Binding-site contacts:
Ligand atom C8 contacts residue GLN1356 of chain 1.D at 3.9 Å.
Ligand atom N2 contacts residue GLN1356 of chain 1.D at 3.9 Å.
Ligand atom C contacts residue LYS1433 of chain 1.D at 3.7 Å.
Ligand atom CD contacts residue TRP1399 of chain 1.D at 3.8 Å (hydrophobic).
Ligand atom C7 contacts residue ASN1438 of chain 1.D at 3.4 Å.
Ligand atom C8 contacts residue PRO1428 of chain 1.D at 3.7 Å (hydrophobic).
Ligand atom OE1 contacts residue ALA1382 of chain 1.D at 3.1 Å (h-bond).
Ligand atom OE1 contacts residue THR1380 of chain 1.D at 3.9 Å.
Ligand atom C8 contacts residue ASN1426 of chain 1.D at 4.0 Å.
Ligand atom OE2 contacts residue GLU1381 of chain 1.D at 3.6 Å.
Ligand atom OXT contacts residue LYS1433 of chain 1.D at 3.1 Å (salt-bridge).
Ligand atom CD contacts residue ALA1382 of chain 1.D at 3.6 Å (hydrophobic).
Ligand atom CD contacts residue THR1383 of chain 1.D at 3.3 Å.
Ligand atom O7 contacts residue GLN1356 of chain 1.D at 3.2 Å.
Ligand atom O contacts residue THR1432 of chain 1.D at 3.6 Å.
Ligand atom CG contacts residue ILE1355 of chain 1.D at 3.4 Å (hydrophobic).
Ligand atom O contacts residue ASN1438 of chain 1.D at 3.0 Å (h-bond).
Ligand atom O7 contacts residue PRO1428 of chain 1.D at 3.9 Å.
Ligand atom C7 contacts residue ILE1355 of chain 1.D at 3.7 Å (hydrophobic).
Ligand atom C contacts residue ASN1438 of chain 1.D at 3.9 Å.
Ligand atom CA contacts residue ILE1355 of chain 1.D at 3.6 Å (hydrophobic).
Ligand atom C7 contacts residue GLN1356 of chain 1.D at 3.5 Å.
Ligand atom C8 contacts residue ASN1438 of chain 1.D at 3.4 Å.
Ligand atom O7 contacts residue LEU1427 of chain 1.D at 3.9 Å.
Ligand atom N2 contacts residue ILE1355 of chain 1.D at 3.6 Å.
Ligand atom OE2 contacts residue THR1383 of chain 1.D at 2.5 Å (h-bond).
Ligand atom CG contacts residue THR1383 of chain 1.D at 3.4 Å.
Ligand atom O7 contacts residue THR1432 of chain 1.D at 2.7 Å (h-bond).
Ligand atom CG contacts residue THR1380 of chain 1.D at 4.0 Å.
Ligand atom C8 contacts residue LEU1427 of chain 1.D at 3.5 Å (hydrophobic).
Ligand atom C7 contacts residue THR1432 of chain 1.D at 3.8 Å.
Ligand atom O contacts residue PHE1434 of chain 1.D at 3.0 Å (h-bond).
Ligand atom N2 contacts residue ASN1438 of chain 1.D at 3.4 Å (h-bond).
Ligand atom OE1 contacts residue TRP1399 of chain 1.D at 3.3 Å.
Ligand atom CB contacts residue TRP1399 of chain 1.D at 3.8 Å (hydrophobic).
Ligand atom CD contacts residue THR1380 of chain 1.D at 3.1 Å.
Ligand atom O contacts residue LYS1433 of chain 1.D at 3.5 Å (salt-bridge).
Ligand atom OXT contacts residue THR1432 of chain 1.D at 4.0 Å.
Ligand atom OE2 contacts residue ALA1382 of chain 1.D at 3.5 Å (h-bond).
Ligand atom OE2 contacts residue THR1380 of chain 1.D at 2.3 Å (h-bond).

Sequence of chain 1.D:
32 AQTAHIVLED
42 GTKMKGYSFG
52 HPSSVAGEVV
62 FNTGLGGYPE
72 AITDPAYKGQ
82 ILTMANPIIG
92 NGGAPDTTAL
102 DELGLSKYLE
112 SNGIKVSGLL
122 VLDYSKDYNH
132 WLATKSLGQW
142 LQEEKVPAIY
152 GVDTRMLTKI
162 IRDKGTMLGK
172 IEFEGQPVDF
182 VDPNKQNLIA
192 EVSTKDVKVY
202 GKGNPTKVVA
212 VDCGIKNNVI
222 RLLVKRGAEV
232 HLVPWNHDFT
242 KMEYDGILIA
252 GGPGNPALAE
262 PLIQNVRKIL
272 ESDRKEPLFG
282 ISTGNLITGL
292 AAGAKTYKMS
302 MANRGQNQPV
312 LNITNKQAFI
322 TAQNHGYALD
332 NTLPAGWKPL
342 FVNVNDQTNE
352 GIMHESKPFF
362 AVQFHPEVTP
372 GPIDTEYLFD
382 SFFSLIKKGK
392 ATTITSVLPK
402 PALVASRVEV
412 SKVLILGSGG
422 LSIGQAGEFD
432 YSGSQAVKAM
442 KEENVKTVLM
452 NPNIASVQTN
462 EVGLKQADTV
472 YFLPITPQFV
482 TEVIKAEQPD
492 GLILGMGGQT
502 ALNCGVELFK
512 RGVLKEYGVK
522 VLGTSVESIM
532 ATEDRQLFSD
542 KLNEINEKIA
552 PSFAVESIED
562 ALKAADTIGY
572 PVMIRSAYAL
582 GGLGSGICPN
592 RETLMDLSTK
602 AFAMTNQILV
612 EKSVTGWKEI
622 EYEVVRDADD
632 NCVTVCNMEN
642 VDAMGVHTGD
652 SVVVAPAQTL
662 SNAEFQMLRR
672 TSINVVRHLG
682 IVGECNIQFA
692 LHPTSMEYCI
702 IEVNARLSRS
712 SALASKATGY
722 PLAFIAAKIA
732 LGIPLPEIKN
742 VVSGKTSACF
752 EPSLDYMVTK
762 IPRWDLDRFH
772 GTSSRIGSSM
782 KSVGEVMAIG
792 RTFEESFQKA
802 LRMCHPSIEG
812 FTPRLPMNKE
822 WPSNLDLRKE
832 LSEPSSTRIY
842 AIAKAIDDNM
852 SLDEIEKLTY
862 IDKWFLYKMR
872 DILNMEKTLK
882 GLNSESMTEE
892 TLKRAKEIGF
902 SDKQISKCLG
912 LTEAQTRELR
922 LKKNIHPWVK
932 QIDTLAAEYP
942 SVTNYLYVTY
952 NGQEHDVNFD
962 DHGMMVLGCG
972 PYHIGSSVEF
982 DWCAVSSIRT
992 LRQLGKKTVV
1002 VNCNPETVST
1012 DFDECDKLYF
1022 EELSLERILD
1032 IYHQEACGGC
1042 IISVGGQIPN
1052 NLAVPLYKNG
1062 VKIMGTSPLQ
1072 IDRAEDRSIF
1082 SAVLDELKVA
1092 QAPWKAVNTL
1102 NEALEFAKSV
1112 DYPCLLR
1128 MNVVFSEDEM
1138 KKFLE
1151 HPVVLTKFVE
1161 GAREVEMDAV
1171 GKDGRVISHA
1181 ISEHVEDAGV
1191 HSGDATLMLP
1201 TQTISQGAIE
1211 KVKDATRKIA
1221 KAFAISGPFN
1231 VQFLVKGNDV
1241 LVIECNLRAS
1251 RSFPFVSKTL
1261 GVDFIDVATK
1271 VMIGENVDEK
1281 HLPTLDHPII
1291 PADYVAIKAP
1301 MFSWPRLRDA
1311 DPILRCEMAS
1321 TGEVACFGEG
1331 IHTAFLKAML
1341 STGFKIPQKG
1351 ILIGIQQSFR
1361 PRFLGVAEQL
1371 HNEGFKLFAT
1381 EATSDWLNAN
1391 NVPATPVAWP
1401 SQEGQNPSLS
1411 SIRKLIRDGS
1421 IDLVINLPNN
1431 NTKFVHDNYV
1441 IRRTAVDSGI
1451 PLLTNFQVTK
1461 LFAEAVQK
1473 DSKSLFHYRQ

A small-molecule ligand and the protein it binds are described below.
Small molecule (SMILES): CC(=O)N[C@@H](CCC(=O)O)C(=O)O